The small molecule below binds the protein below.
Small molecule (SMILES): C/C=C/C(=O)N[C@H]1CCCN(c2c(F)cc(C(N)=O)c3[nH]c(C)c(C)c23)C1

Sequence of chain 1.A:
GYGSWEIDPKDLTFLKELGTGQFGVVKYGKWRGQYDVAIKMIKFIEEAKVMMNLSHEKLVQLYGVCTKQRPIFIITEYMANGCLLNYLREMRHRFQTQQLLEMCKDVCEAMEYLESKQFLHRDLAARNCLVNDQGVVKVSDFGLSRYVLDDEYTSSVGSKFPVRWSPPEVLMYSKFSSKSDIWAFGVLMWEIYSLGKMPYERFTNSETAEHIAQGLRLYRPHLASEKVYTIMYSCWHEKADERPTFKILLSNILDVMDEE

Binding-site contacts:
Ligand atom C7 contacts residue ALA38 of chain 1.A at 3.5 Å (hydrophobic).
Ligand atom C9 contacts residue GLY90 of chain 1.A at 4.0 Å.
Ligand atom C19 contacts residue ASN94 of chain 1.A at 3.4 Å.
Ligand atom F1 contacts residue VAL156 of chain 1.A at 3.4 Å.
Ligand atom C10 contacts residue VAL26 of chain 1.A at 3.8 Å (hydrophobic).
Ligand atom O1 contacts residue MET87 of chain 1.A at 2.7 Å (h-bond).
Ligand atom O1 contacts residue ALA38 of chain 1.A at 3.7 Å.
Ligand atom C17 contacts residue LEU18 of chain 1.A at 3.8 Å (hydrophobic).
Ligand atom C16 contacts residue ALA88 of chain 1.A at 3.6 Å (hydrophobic).
Ligand atom C8 contacts residue GLY90 of chain 1.A at 3.7 Å.
Ligand atom C3 contacts residue LEU138 of chain 1.A at 3.9 Å (hydrophobic).
Ligand atom C16 contacts residue MET87 of chain 1.A at 3.6 Å (hydrophobic).
Ligand atom C20 contacts residue CYS91 of chain 1.A at 2.7 Å (hydrophobic).
Ligand atom C18 contacts residue ASN94 of chain 1.A at 3.9 Å.
Ligand atom C18 contacts residue CYS91 of chain 1.A at 2.8 Å (hydrophobic).
Ligand atom C16 contacts residue LEU18 of chain 1.A at 4.0 Å (hydrophobic).
Ligand atom C16 contacts residue GLY90 of chain 1.A at 3.6 Å.
Ligand atom C20 contacts residue LEU93 of chain 1.A at 3.9 Å (hydrophobic).
Ligand atom N3 contacts residue MET87 of chain 1.A at 3.0 Å (h-bond).
Ligand atom O1 contacts residue GLU85 of chain 1.A at 4.0 Å.
Ligand atom N2 contacts residue THR84 of chain 1.A at 3.5 Å (h-bond).
Ligand atom C8 contacts residue LEU18 of chain 1.A at 4.0 Å (hydrophobic).
Ligand atom C4 contacts residue LEU138 of chain 1.A at 4.0 Å (hydrophobic).
Ligand atom C19 contacts residue CYS91 of chain 1.A at 1.8 Å (hydrophobic).
Ligand atom C20 contacts residue ASN94 of chain 1.A at 3.8 Å.
Ligand atom N2 contacts residue MET87 of chain 1.A at 3.8 Å.
Ligand atom N2 contacts residue GLU85 of chain 1.A at 2.9 Å (salt-bridge).
Ligand atom N3 contacts residue LEU18 of chain 1.A at 3.8 Å.
Ligand atom C7 contacts residue MET87 of chain 1.A at 3.6 Å (hydrophobic).
Ligand atom C5 contacts residue LEU18 of chain 1.A at 3.9 Å (hydrophobic).
Ligand atom O2 contacts residue CYS91 of chain 1.A at 3.1 Å (h-bond).
Ligand atom C8 contacts residue MET87 of chain 1.A at 3.6 Å (hydrophobic).
Ligand atom C15 contacts residue CYS91 of chain 1.A at 3.4 Å (hydrophobic).
Ligand atom C7 contacts residue GLU85 of chain 1.A at 3.9 Å.
Ligand atom N2 contacts residue LEU138 of chain 1.A at 3.7 Å.
Ligand atom N2 contacts residue ALA38 of chain 1.A at 3.4 Å.
Ligand atom C20 contacts residue ARG135 of chain 1.A at 3.9 Å.
Ligand atom O1 contacts residue TYR86 of chain 1.A at 3.4 Å.
Ligand atom F1 contacts residue LEU157 of chain 1.A at 3.4 Å.
Ligand atom C11 contacts residue GLY19 of chain 1.A at 3.8 Å.